Sequence of chain 1.E:
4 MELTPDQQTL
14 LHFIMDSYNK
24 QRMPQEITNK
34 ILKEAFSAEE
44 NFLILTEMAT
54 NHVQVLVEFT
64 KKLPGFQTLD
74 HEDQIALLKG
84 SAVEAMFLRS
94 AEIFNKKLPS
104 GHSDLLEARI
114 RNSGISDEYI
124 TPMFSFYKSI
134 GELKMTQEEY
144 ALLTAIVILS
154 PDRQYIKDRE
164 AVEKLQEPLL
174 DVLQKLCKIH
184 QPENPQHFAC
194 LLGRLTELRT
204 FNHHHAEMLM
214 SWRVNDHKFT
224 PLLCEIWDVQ

Binding-site contacts:
Ligand atom O16 contacts residue MET51 of chain 1.E at 3.5 Å.
Ligand atom N7 contacts residue MET89 of chain 1.E at 3.7 Å.
Ligand atom N3 contacts residue TYR130 of chain 1.E at 2.7 Å (h-bond).
Ligand atom C20 contacts residue LEU48 of chain 1.E at 3.8 Å (hydrophobic).
Ligand atom C30 contacts residue ILE113 of chain 1.E at 3.7 Å (hydrophobic).
Ligand atom C27 contacts residue MET89 of chain 1.E at 3.7 Å (hydrophobic).
Ligand atom N5 contacts residue MET211 of chain 1.E at 3.8 Å.
Ligand atom C33 contacts residue HIS55 of chain 1.E at 3.6 Å.
Ligand atom N11 contacts residue LEU48 of chain 1.E at 3.6 Å.
Ligand atom C12 contacts residue TYR130 of chain 1.E at 3.7 Å (hydrophobic).
Ligand atom N7 contacts residue PHE90 of chain 1.E at 3.4 Å.
Ligand atom N13 contacts residue SER93 of chain 1.E at 3.7 Å.
Ligand atom C1 contacts residue TYR130 of chain 1.E at 3.6 Å (hydrophobic).
Ligand atom C36 contacts residue SER116 of chain 1.E at 3.7 Å.
Ligand atom C12 contacts residue SER93 of chain 1.E at 3.7 Å.
Ligand atom C18 contacts residue ILE118 of chain 1.E at 3.7 Å (hydrophobic).
Ligand atom N6 contacts residue TRP215 of chain 1.E at 3.5 Å (h-bond).
Ligand atom C15 contacts residue LEU48 of chain 1.E at 3.8 Å (hydrophobic).
Ligand atom N6 contacts residue LEU212 of chain 1.E at 3.5 Å.
Ligand atom C24 contacts residue SER93 of chain 1.E at 3.4 Å.
Ligand atom N5 contacts residue HIS208 of chain 1.E at 2.8 Å (h-bond).
Ligand atom C8 contacts residue LEU48 of chain 1.E at 3.8 Å (hydrophobic).
Ligand atom N3 contacts residue SER93 of chain 1.E at 3.5 Å.
Ligand atom N7 contacts residue HIS208 of chain 1.E at 3.4 Å (h-bond).
Ligand atom C24 contacts residue ILE113 of chain 1.E at 3.6 Å (hydrophobic).
Ligand atom C30 contacts residue PHE97 of chain 1.E at 3.8 Å (hydrophobic).
Ligand atom C30 contacts residue SER93 of chain 1.E at 3.7 Å.
Ligand atom C27 contacts residue SER93 of chain 1.E at 3.8 Å.
Ligand atom C23 contacts residue ILE34 of chain 1.E at 3.6 Å (hydrophobic).
Ligand atom C31 contacts residue ASN44 of chain 1.E at 3.7 Å.
Ligand atom N5 contacts residue LEU212 of chain 1.E at 3.5 Å.
Ligand atom C20 contacts residue PHE90 of chain 1.E at 3.6 Å (hydrophobic).
Ligand atom N11 contacts residue TRP215 of chain 1.E at 3.1 Å (h-bond).
Ligand atom C17 contacts residue SER93 of chain 1.E at 3.7 Å.
Ligand atom C34 contacts residue ILE96 of chain 1.E at 3.7 Å (hydrophobic).
Ligand atom N6 contacts residue MET211 of chain 1.E at 3.4 Å.
Ligand atom C24 contacts residue TYR130 of chain 1.E at 3.8 Å (hydrophobic).
Ligand atom C28 contacts residue SER93 of chain 1.E at 3.5 Å.
Ligand atom C19 contacts residue ILE118 of chain 1.E at 3.6 Å (hydrophobic).
Ligand atom C35 contacts residue HIS55 of chain 1.E at 3.8 Å.

The small molecule below binds the protein below.
Small molecule (SMILES): O=C(NC1CCCCC1)[C@H](C1CCCCC1)n1c(-c2ccc(-c3nnn[nH]3)cc2)nc2ccccc21